Binding-site contacts:
Ligand atom O1A contacts residue ARG288 of chain 3.A at 3.3 Å (salt-bridge).
Ligand atom O6 contacts residue TYR322 of chain 3.A at 3.4 Å (h-bond).
Ligand atom O8 contacts residue GLU196 of chain 3.A at 3.6 Å.
Ligand atom CAI contacts residue ARG36 of chain 3.A at 3.2 Å.
Ligand atom C9 contacts residue GLU195 of chain 3.A at 3.2 Å.
Ligand atom C9 contacts residue ASN213 of chain 3.A at 3.7 Å.
Ligand atom C11 contacts residue TRP97 of chain 3.A at 3.5 Å (hydrophobic).
Ligand atom C9 contacts residue ALA165 of chain 3.A at 3.5 Å (hydrophobic).
Ligand atom CAJ contacts residue ARG36 of chain 3.A at 3.0 Å.
Ligand atom O9 contacts residue ARG143 of chain 3.A at 3.7 Å.
Ligand atom CAN contacts residue ASP69 of chain 3.A at 3.4 Å.
Ligand atom CAM contacts residue ASP69 of chain 3.A at 3.2 Å.
Ligand atom O1B contacts residue ARG288 of chain 3.A at 3.3 Å (salt-bridge).
Ligand atom C1 contacts residue TYR322 of chain 3.A at 3.0 Å (hydrophobic).
Ligand atom CAX contacts residue ASP69 of chain 3.A at 3.0 Å.
Ligand atom O1B contacts residue TYR264 of chain 3.A at 3.6 Å.
Ligand atom CAN contacts residue ARG36 of chain 3.A at 3.8 Å.
Ligand atom C02 contacts residue ASP69 of chain 3.A at 2.8 Å.
Ligand atom O6 contacts residue GLU196 of chain 3.A at 3.9 Å.
Ligand atom O1A contacts residue ARG36 of chain 3.A at 3.9 Å.
Ligand atom O1B contacts residue TYR322 of chain 3.A at 3.2 Å (h-bond).
Ligand atom CAL contacts residue ASP69 of chain 3.A at 3.7 Å.
Ligand atom C1 contacts residue ARG211 of chain 3.A at 3.9 Å.
Ligand atom C01 contacts residue ASP69 of chain 3.A at 3.6 Å.
Ligand atom O8 contacts residue ARG211 of chain 3.A at 3.7 Å.
Ligand atom C11 contacts residue ARG70 of chain 3.A at 3.9 Å.
Ligand atom C8 contacts residue GLU195 of chain 3.A at 3.5 Å.
Ligand atom O9 contacts residue ALA165 of chain 3.A at 3.2 Å.
Ligand atom O1B contacts residue ARG211 of chain 3.A at 2.9 Å (salt-bridge).
Ligand atom C6 contacts residue TYR322 of chain 3.A at 3.8 Å (hydrophobic).
Ligand atom O1A contacts residue TYR322 of chain 3.A at 3.6 Å (h-bond).
Ligand atom O10 contacts residue ARG70 of chain 3.A at 2.9 Å (salt-bridge).
Ligand atom CAJ contacts residue ASP69 of chain 3.A at 3.6 Å.
Ligand atom C03 contacts residue ARG36 of chain 3.A at 3.5 Å.
Ligand atom O8 contacts residue GLU195 of chain 3.A at 2.8 Å (salt-bridge).
Ligand atom CAX contacts residue ARG36 of chain 3.A at 3.5 Å.
Ligand atom O9 contacts residue GLU195 of chain 3.A at 3.0 Å (salt-bridge).
Ligand atom C2 contacts residue TYR322 of chain 3.A at 3.0 Å (hydrophobic).
Ligand atom C6 contacts residue GLU196 of chain 3.A at 3.5 Å.
Ligand atom C3 contacts residue TYR322 of chain 3.A at 3.3 Å (hydrophobic).

Sequence of chain 3.A:
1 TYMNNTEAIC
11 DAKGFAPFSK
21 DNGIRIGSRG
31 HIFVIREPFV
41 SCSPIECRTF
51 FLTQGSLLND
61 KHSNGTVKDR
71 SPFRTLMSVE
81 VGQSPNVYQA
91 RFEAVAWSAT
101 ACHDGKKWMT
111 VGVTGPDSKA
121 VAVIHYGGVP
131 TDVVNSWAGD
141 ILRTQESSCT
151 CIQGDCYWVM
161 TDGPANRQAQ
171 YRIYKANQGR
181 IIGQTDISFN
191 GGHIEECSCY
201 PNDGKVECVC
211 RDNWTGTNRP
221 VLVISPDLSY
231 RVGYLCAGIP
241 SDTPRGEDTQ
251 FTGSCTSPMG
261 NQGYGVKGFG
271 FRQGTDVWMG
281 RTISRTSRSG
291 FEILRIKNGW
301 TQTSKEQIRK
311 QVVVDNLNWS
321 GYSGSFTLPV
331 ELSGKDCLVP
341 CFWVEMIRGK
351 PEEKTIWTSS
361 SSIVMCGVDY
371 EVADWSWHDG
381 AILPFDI

This protein binds this small molecule.
Small molecule (SMILES): CC(=O)N[C@@H]1[C@@H](O)C(C/C=C/c2ccc(C)cc2)=C(C(=O)O)O[C@H]1C(O)[C@H](O)CO